Sequence of chain 1.A:
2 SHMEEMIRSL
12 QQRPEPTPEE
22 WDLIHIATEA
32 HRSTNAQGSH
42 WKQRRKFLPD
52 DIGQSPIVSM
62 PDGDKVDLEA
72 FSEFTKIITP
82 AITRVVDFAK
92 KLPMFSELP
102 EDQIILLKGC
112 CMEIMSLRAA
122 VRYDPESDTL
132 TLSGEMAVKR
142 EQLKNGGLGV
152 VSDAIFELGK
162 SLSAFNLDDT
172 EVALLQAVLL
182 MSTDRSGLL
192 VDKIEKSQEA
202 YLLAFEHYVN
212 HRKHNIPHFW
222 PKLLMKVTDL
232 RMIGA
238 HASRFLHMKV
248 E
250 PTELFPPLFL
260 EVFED

This small molecule binds to this protein.
Small molecule (SMILES): N[C@@H](Cc1cc(I)c(Oc2cc(I)c(O)c(I)c2)c(I)c1)C(=O)O

Binding-site contacts:
Ligand atom C4' contacts residue THR229 of chain 1.A at 4.1 Å.
Ligand atom O contacts residue SER183 of chain 1.A at 3.6 Å.
Ligand atom C contacts residue GLN199 of chain 1.A at 3.8 Å.
Ligand atom CA contacts residue GLN199 of chain 1.A at 3.7 Å.
Ligand atom C6 contacts residue ARG232 of chain 1.A at 4.4 Å.
Ligand atom I5 contacts residue LEU225 of chain 1.A at 3.2 Å.
Ligand atom C6' contacts residue THR229 of chain 1.A at 3.9 Å.
Ligand atom I5 contacts residue VAL228 of chain 1.A at 3.9 Å.
Ligand atom O contacts residue GLN199 of chain 1.A at 3.0 Å (h-bond).
Ligand atom C2' contacts residue THR229 of chain 1.A at 4.2 Å.
Ligand atom I5 contacts residue THR229 of chain 1.A at 3.6 Å.
Ligand atom C3' contacts residue THR229 of chain 1.A at 4.2 Å.
Ligand atom C7 contacts residue GLN199 of chain 1.A at 3.5 Å.
Ligand atom C1' contacts residue THR229 of chain 1.A at 4.1 Å.
Ligand atom N contacts residue GLU196 of chain 1.A at 3.3 Å (salt-bridge).
Ligand atom O contacts residue ARG232 of chain 1.A at 2.8 Å (salt-bridge).
Ligand atom OXT contacts residue ARG232 of chain 1.A at 3.0 Å (salt-bridge).
Ligand atom C contacts residue ARG232 of chain 1.A at 3.5 Å.
Ligand atom C5' contacts residue THR229 of chain 1.A at 3.9 Å.
Ligand atom N contacts residue GLN199 of chain 1.A at 2.9 Å (h-bond).
Ligand atom C7 contacts residue LEU203 of chain 1.A at 4.4 Å (hydrophobic).